The protein below binds the small molecule below.
Small molecule (SMILES): CN(C)C1C(O)=C(C(N)=O)C(=O)[C@@]2(O)C(O)=C3C(=O)c4c(O)cccc4[C@@](C)(O)[C@H]3C[C@@H]12

Sequence of chain 2.A:
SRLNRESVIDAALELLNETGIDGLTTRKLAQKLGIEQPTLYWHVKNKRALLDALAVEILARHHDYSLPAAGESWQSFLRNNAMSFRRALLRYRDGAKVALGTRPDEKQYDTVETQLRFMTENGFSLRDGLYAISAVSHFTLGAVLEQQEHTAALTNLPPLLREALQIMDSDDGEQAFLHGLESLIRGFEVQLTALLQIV

Binding-site contacts:
Ligand atom C11 contacts residue MG1 of chain 2.F at 3.1 Å.
Ligand atom C42 contacts residue ILE133 of chain 2.A at 3.8 Å (hydrophobic).
Ligand atom O3 contacts residue ASN81 of chain 2.A at 2.8 Å (h-bond).
Ligand atom O1 contacts residue VAL112 of chain 2.A at 3.7 Å.
Ligand atom C5 contacts residue GLN115 of chain 2.A at 3.4 Å.
Ligand atom O1C contacts residue PHE85 of chain 2.A at 3.4 Å.
Ligand atom N21 contacts residue LEU59 of chain 2.A at 3.5 Å.
Ligand atom C3 contacts residue HIS63 of chain 2.A at 3.7 Å.
Ligand atom C5 contacts residue ILE133 of chain 2.A at 3.7 Å (hydrophobic).
Ligand atom N4 contacts residue ASN81 of chain 2.A at 2.7 Å (h-bond).
Ligand atom C8 contacts residue LEU169 of chain 1.A at 3.7 Å (hydrophobic).
Ligand atom C42 contacts residue SER137 of chain 2.A at 3.5 Å.
Ligand atom O6 contacts residue VAL112 of chain 2.A at 3.1 Å.
Ligand atom C1B contacts residue MG1 of chain 2.F at 3.4 Å.
Ligand atom O21 contacts residue GLN115 of chain 2.A at 3.2 Å (h-bond).
Ligand atom O3 contacts residue GLN115 of chain 2.A at 3.2 Å (h-bond).
Ligand atom C42 contacts residue ASN81 of chain 2.A at 2.9 Å.
Ligand atom C10 contacts residue MET176 of chain 1.A at 3.8 Å (hydrophobic).
Ligand atom C43 contacts residue SER137 of chain 2.A at 3.6 Å.
Ligand atom C43 contacts residue PHE85 of chain 2.A at 3.4 Å (hydrophobic).
Ligand atom O6 contacts residue PRO104 of chain 2.A at 3.5 Å.
Ligand atom C9 contacts residue MET176 of chain 1.A at 3.0 Å (hydrophobic).
Ligand atom C43 contacts residue ASN81 of chain 2.A at 3.5 Å.
Ligand atom O11 contacts residue MG1 of chain 2.F at 2.1 Å.
Ligand atom O12 contacts residue MG1 of chain 2.F at 2.0 Å.
Ligand atom C41 contacts residue SER137 of chain 2.A at 3.6 Å.
Ligand atom C7 contacts residue LEU169 of chain 1.A at 3.7 Å (hydrophobic).
Ligand atom O21 contacts residue HIS63 of chain 2.A at 3.1 Å (h-bond).
Ligand atom O10 contacts residue ARG103 of chain 2.A at 3.3 Å.
Ligand atom O21 contacts residue SER66 of chain 2.A at 3.5 Å.
Ligand atom C9 contacts residue LEU173 of chain 1.A at 3.6 Å (hydrophobic).
Ligand atom O10 contacts residue MET176 of chain 1.A at 3.8 Å.
Ligand atom C8 contacts residue MET176 of chain 1.A at 3.5 Å (hydrophobic).
Ligand atom C3 contacts residue GLN115 of chain 2.A at 3.5 Å.
Ligand atom C4 contacts residue GLN115 of chain 2.A at 3.5 Å.
Ligand atom C4 contacts residue ASN81 of chain 2.A at 3.7 Å.
Ligand atom C12 contacts residue MG1 of chain 2.F at 3.0 Å.
Ligand atom C21 contacts residue HIS63 of chain 2.A at 3.5 Å.
Ligand atom C10 contacts residue PRO104 of chain 2.A at 3.7 Å (hydrophobic).
Ligand atom O3 contacts residue HIS63 of chain 2.A at 2.9 Å (h-bond).

Sequence of chain 1.A:
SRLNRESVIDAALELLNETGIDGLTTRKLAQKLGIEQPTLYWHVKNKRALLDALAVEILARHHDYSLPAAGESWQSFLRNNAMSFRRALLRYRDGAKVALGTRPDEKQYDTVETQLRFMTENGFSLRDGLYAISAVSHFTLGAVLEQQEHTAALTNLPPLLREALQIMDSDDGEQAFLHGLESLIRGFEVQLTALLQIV